Sequence of chain 2.A:
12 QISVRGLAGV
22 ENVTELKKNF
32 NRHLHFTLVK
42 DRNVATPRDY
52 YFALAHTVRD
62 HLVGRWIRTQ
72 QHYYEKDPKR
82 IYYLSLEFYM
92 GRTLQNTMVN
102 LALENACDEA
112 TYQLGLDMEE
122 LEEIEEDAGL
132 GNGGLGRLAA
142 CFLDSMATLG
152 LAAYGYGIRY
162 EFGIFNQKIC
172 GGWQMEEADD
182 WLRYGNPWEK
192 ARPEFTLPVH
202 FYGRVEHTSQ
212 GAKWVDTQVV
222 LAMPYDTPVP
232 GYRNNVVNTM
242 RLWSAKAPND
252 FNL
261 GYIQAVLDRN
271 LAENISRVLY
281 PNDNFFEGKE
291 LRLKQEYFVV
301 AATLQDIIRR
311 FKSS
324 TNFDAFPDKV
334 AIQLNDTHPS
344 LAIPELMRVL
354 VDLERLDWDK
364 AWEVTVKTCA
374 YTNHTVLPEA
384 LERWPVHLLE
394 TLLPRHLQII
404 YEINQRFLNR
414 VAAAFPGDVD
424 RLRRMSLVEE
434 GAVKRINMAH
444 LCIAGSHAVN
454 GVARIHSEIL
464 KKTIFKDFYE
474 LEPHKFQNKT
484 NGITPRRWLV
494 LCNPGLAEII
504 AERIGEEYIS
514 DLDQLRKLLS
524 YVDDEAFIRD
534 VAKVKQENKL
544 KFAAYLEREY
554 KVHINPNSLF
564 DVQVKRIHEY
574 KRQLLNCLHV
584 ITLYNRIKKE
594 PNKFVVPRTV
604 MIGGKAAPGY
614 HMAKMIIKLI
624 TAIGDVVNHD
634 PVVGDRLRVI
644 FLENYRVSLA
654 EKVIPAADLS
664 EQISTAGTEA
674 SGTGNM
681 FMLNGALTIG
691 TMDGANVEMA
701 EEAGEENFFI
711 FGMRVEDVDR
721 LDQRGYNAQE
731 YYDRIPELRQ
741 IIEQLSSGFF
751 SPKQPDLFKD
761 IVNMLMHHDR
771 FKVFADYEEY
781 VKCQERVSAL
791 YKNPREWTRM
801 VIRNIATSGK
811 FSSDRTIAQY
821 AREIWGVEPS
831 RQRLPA

The small molecule below binds the protein below.
Small molecule (SMILES): OC[C@H]1O[C@@H](NC(=S)N/N=C/c2ccc(C(F)(F)F)cc2)[C@H](O)[C@@H](O)[C@@H]1O

Binding-site contacts:
Ligand atom F2 contacts residue VAL64 of chain 1.A at 3.8 Å.
Ligand atom C14 contacts residue VAL64 of chain 1.A at 3.9 Å (hydrophobic).
Ligand atom C14 contacts residue PHE37 of chain 2.A at 3.4 Å (hydrophobic).
Ligand atom C2 contacts residue GLU190 of chain 1.A at 3.6 Å.
Ligand atom O2 contacts residue ALA192 of chain 1.A at 2.8 Å (h-bond).
Ligand atom F3 contacts residue PRO229 of chain 1.A at 3.1 Å.
Ligand atom C14 contacts residue VAL40 of chain 2.A at 3.6 Å (hydrophobic).
Ligand atom N2 contacts residue ARG60 of chain 1.A at 3.8 Å.
Ligand atom C7 contacts residue THR38 of chain 2.A at 3.9 Å.
Ligand atom C10 contacts residue GLU190 of chain 1.A at 3.5 Å.
Ligand atom F1 contacts residue PRO229 of chain 1.A at 3.7 Å.
Ligand atom F1 contacts residue TRP189 of chain 1.A at 3.8 Å.
Ligand atom O2 contacts residue LYS191 of chain 1.A at 3.7 Å.
Ligand atom O6 contacts residue GLY186 of chain 1.A at 3.8 Å.
Ligand atom O3 contacts residue TYR226 of chain 1.A at 3.3 Å.
Ligand atom C9 contacts residue VAL40 of chain 2.A at 3.7 Å (hydrophobic).
Ligand atom C8 contacts residue ARG60 of chain 1.A at 3.1 Å.
Ligand atom C8 contacts residue THR38 of chain 2.A at 3.2 Å.
Ligand atom N3 contacts residue ARG60 of chain 1.A at 3.4 Å (salt-bridge).
Ligand atom C9 contacts residue ARG60 of chain 1.A at 3.4 Å.
Ligand atom F1 contacts residue ARG60 of chain 1.A at 3.5 Å.
Ligand atom C11 contacts residue PRO188 of chain 1.A at 3.8 Å (hydrophobic).
Ligand atom C13 contacts residue ARG60 of chain 1.A at 3.6 Å.
Ligand atom N3 contacts residue LYS191 of chain 1.A at 3.5 Å.
Ligand atom F1 contacts residue LEU63 of chain 1.A at 3.8 Å.
Ligand atom C7 contacts residue LYS191 of chain 1.A at 3.9 Å.
Ligand atom O6 contacts residue ASN187 of chain 1.A at 3.4 Å (h-bond).
Ligand atom C15 contacts residue PRO229 of chain 1.A at 3.9 Å (hydrophobic).
Ligand atom C12 contacts residue ARG60 of chain 1.A at 3.9 Å.
Ligand atom F2 contacts residue ARG60 of chain 1.A at 3.2 Å.
Ligand atom O3 contacts residue GLU190 of chain 1.A at 3.0 Å (salt-bridge).
Ligand atom F2 contacts residue LEU63 of chain 1.A at 3.3 Å.
Ligand atom C14 contacts residue ARG60 of chain 1.A at 3.3 Å.
Ligand atom C13 contacts residue VAL64 of chain 1.A at 3.4 Å (hydrophobic).
Ligand atom F3 contacts residue TRP67 of chain 1.A at 2.9 Å.
Ligand atom N3 contacts residue THR38 of chain 2.A at 3.4 Å (h-bond).
Ligand atom N2 contacts residue THR38 of chain 2.A at 2.9 Å (h-bond).
Ligand atom C10 contacts residue ARG60 of chain 1.A at 3.7 Å.
Ligand atom C8 contacts residue PHE37 of chain 2.A at 3.9 Å (hydrophobic).
Ligand atom N2 contacts residue LYS191 of chain 1.A at 3.8 Å.

Sequence of chain 1.A:
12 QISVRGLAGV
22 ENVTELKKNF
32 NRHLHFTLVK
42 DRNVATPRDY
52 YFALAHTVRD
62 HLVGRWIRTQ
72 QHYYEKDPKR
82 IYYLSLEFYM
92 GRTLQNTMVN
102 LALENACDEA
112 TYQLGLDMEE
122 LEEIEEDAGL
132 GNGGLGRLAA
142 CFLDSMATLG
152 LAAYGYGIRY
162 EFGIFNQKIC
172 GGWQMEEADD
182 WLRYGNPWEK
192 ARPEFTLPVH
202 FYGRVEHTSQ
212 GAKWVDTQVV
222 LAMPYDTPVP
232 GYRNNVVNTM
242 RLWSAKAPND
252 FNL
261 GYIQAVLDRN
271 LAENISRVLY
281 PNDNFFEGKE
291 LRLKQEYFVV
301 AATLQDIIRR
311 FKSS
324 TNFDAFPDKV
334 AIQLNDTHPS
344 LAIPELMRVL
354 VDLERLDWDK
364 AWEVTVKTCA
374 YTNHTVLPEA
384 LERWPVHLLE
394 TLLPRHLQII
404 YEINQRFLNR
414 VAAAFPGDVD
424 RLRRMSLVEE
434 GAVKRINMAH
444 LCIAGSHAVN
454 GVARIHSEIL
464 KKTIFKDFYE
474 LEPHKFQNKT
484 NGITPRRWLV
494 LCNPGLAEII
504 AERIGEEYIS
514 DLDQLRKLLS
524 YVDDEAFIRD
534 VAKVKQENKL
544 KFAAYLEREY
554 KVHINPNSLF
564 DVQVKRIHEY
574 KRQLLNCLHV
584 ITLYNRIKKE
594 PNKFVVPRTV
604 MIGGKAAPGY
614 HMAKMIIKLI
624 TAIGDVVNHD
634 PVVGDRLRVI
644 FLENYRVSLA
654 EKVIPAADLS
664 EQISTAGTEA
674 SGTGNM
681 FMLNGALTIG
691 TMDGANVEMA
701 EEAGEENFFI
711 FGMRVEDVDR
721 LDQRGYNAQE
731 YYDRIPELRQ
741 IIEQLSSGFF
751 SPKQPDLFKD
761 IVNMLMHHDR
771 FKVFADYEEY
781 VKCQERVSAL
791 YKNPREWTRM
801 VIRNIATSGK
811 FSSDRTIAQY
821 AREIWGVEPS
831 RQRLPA